Binding-site contacts:
Ligand atom C3 contacts residue ASN657 of chain 1.B at 3.8 Å.
Ligand atom C8 contacts residue ASN657 of chain 1.B at 4.3 Å.
Ligand atom C5 contacts residue ASN657 of chain 1.B at 3.7 Å.
Ligand atom C8 contacts residue HIS655 of chain 1.B at 3.8 Å.
Ligand atom C2 contacts residue ASN657 of chain 1.B at 2.4 Å.
Ligand atom O5 contacts residue ASN657 of chain 1.B at 2.4 Å (h-bond).
Ligand atom N2 contacts residue ASN657 of chain 1.B at 2.9 Å (h-bond).
Ligand atom C1 contacts residue ASN657 of chain 1.B at 1.4 Å.
Ligand atom C4 contacts residue ASN657 of chain 1.B at 4.2 Å.
Ligand atom O7 contacts residue ASN657 of chain 1.B at 3.0 Å (h-bond).
Ligand atom C7 contacts residue ASN657 of chain 1.B at 3.2 Å.

The protein below binds the small molecule below.
Small molecule (SMILES): CC(=O)N[C@@H]1[C@@H](O)[C@H](O)[C@@H](CO)O[C@H]1O

Sequence of chain 1.B:
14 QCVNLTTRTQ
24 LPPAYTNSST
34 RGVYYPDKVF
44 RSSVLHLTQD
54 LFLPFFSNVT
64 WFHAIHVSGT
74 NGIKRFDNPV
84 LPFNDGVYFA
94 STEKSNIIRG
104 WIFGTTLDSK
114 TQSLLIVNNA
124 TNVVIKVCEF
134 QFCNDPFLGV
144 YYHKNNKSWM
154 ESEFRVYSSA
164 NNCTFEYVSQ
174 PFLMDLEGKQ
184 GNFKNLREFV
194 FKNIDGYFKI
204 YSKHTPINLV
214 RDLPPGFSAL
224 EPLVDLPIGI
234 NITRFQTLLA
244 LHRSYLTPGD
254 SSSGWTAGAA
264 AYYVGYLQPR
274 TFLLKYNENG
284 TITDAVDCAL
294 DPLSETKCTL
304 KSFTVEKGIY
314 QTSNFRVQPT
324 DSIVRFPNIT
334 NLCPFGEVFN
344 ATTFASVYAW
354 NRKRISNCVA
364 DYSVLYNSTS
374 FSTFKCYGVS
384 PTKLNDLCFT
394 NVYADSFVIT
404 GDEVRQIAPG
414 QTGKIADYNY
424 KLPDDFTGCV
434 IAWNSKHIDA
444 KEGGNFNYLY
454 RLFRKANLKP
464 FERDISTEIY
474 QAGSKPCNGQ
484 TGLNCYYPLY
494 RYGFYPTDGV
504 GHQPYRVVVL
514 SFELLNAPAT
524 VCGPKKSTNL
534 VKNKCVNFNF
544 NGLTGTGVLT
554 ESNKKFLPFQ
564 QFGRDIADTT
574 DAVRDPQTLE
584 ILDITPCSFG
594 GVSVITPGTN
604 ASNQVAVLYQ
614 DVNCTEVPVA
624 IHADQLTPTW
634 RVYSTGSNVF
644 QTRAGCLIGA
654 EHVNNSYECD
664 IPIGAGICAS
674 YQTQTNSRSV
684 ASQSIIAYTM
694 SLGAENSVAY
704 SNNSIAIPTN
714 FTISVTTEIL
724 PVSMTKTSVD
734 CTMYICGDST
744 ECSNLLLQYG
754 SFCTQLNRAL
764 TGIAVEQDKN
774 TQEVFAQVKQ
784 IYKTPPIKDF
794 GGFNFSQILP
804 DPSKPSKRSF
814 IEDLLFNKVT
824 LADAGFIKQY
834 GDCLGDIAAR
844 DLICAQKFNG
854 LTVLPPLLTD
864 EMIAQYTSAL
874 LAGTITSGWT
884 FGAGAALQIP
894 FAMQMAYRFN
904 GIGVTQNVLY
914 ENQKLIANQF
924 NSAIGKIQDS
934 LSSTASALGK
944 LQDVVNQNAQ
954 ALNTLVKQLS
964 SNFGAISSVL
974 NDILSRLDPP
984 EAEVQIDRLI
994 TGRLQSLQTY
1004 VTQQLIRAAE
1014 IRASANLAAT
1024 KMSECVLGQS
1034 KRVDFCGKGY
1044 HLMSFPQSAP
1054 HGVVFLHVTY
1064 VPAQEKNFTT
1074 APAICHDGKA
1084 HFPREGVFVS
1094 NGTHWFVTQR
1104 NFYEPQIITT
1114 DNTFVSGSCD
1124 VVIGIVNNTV